Sequence of chain 1.B:
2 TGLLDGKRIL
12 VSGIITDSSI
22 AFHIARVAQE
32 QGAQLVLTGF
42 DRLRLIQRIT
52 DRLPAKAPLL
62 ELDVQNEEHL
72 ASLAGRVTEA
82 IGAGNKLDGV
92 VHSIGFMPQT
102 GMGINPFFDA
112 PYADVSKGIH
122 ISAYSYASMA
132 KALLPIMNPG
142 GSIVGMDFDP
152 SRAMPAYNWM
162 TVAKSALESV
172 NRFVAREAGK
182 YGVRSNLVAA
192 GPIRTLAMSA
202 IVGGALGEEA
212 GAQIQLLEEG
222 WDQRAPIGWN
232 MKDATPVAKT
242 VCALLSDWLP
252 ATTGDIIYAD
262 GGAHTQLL

The protein below binds the small molecule below.
Small molecule (SMILES): Cc1ccc(C(=O)N2CCC(Cc3ccccc3)CC2)cc1

Binding-site contacts:
Ligand atom C27 contacts residue ALA198 of chain 1.B at 4.0 Å (hydrophobic).
Ligand atom C6 contacts residue NAD1 of chain 1.E at 3.5 Å.
Ligand atom C24 contacts residue LEU218 of chain 1.B at 3.7 Å (hydrophobic).
Ligand atom C4 contacts residue NAD1 of chain 1.E at 3.4 Å.
Ligand atom C25 contacts residue TRP222 of chain 1.B at 4.2 Å (hydrophobic).
Ligand atom C7 contacts residue NAD1 of chain 1.E at 4.1 Å.
Ligand atom C10 contacts residue TYR158 of chain 1.B at 3.2 Å (hydrophobic).
Ligand atom C24 contacts residue TRP222 of chain 1.B at 3.5 Å (hydrophobic).
Ligand atom C1 contacts residue GLY96 of chain 1.B at 3.9 Å.
Ligand atom C11 contacts residue PHE149 of chain 1.B at 3.8 Å (hydrophobic).
Ligand atom O32 contacts residue TYR158 of chain 1.B at 3.1 Å (h-bond).
Ligand atom C2 contacts residue MET103 of chain 1.B at 4.0 Å (hydrophobic).
Ligand atom C31 contacts residue TYR158 of chain 1.B at 3.5 Å (hydrophobic).
Ligand atom C3 contacts residue MET161 of chain 1.B at 4.1 Å (hydrophobic).
Ligand atom C31 contacts residue NAD1 of chain 1.E at 3.4 Å.
Ligand atom C9 contacts residue MET199 of chain 1.B at 3.9 Å (hydrophobic).
Ligand atom C8 contacts residue MET199 of chain 1.B at 3.5 Å (hydrophobic).
Ligand atom N12 contacts residue TYR158 of chain 1.B at 3.2 Å.
Ligand atom C25 contacts residue MET155 of chain 1.B at 4.0 Å (hydrophobic).
Ligand atom C25 contacts residue PHE149 of chain 1.B at 4.0 Å (hydrophobic).
Ligand atom C11 contacts residue TYR158 of chain 1.B at 2.8 Å (hydrophobic).
Ligand atom C7 contacts residue MET199 of chain 1.B at 4.1 Å (hydrophobic).
Ligand atom C27 contacts residue NAD1 of chain 1.E at 3.5 Å.
Ligand atom C10 contacts residue PHE149 of chain 1.B at 3.9 Å (hydrophobic).
Ligand atom C26 contacts residue PHE149 of chain 1.B at 4.0 Å (hydrophobic).
Ligand atom C3 contacts residue MET103 of chain 1.B at 4.1 Å (hydrophobic).
Ligand atom C5 contacts residue NAD1 of chain 1.E at 3.4 Å.
Ligand atom C7 contacts residue ILE202 of chain 1.B at 4.0 Å (hydrophobic).
Ligand atom C23 contacts residue GLU219 of chain 1.B at 3.5 Å.
Ligand atom C6 contacts residue ALA198 of chain 1.B at 4.0 Å (hydrophobic).
Ligand atom C8 contacts residue ILE202 of chain 1.B at 4.0 Å (hydrophobic).
Ligand atom C24 contacts residue GLU219 of chain 1.B at 3.9 Å.
Ligand atom C3 contacts residue NAD1 of chain 1.E at 4.1 Å.
Ligand atom C37 contacts residue MET199 of chain 1.B at 4.1 Å (hydrophobic).
Ligand atom C22 contacts residue PRO193 of chain 1.B at 3.6 Å (hydrophobic).
Ligand atom C25 contacts residue LEU218 of chain 1.B at 3.5 Å (hydrophobic).
Ligand atom C27 contacts residue GLY96 of chain 1.B at 3.2 Å.
Ligand atom C23 contacts residue PRO193 of chain 1.B at 3.4 Å (hydrophobic).
Ligand atom O32 contacts residue NAD1 of chain 1.E at 2.9 Å (h-bond).
Ligand atom C24 contacts residue PRO193 of chain 1.B at 3.9 Å (hydrophobic).